Binding-site contacts:
Ligand atom CB contacts residue ARG181 of chain 1.B at 3.4 Å.
Ligand atom CA contacts residue ARG181 of chain 1.B at 3.6 Å.
Ligand atom CZ3 contacts residue ARG181 of chain 1.B at 3.7 Å.
Ligand atom CG contacts residue PRO392 of chain 1.B at 3.7 Å (hydrophobic).
Ligand atom N contacts residue PRO392 of chain 1.B at 2.9 Å (h-bond).
Ligand atom NE2 contacts residue MET391 of chain 1.B at 2.9 Å (h-bond).
Ligand atom O contacts residue PHE182 of chain 1.B at 3.6 Å.
Ligand atom CD contacts residue MET391 of chain 1.B at 3.8 Å (hydrophobic).
Ligand atom CB contacts residue MET391 of chain 1.B at 3.8 Å (hydrophobic).
Ligand atom C contacts residue MET391 of chain 1.B at 3.5 Å (hydrophobic).
Ligand atom CD2 contacts residue MET391 of chain 1.B at 3.7 Å (hydrophobic).
Ligand atom O contacts residue ARG394 of chain 1.B at 2.9 Å (salt-bridge).
Ligand atom CD1 contacts residue ARG181 of chain 1.B at 3.5 Å.
Ligand atom CA contacts residue VAL393 of chain 1.B at 3.8 Å (hydrophobic).
Ligand atom N contacts residue ARG181 of chain 1.B at 2.8 Å (salt-bridge).
Ligand atom CD1 contacts residue ARG183 of chain 1.B at 3.6 Å.
Ligand atom CD2 contacts residue PRO360 of chain 1.B at 3.8 Å (hydrophobic).
Ligand atom CB contacts residue PRO392 of chain 1.B at 3.5 Å (hydrophobic).
Ligand atom CE2 contacts residue ARG181 of chain 1.B at 3.8 Å.
Ligand atom O contacts residue VAL393 of chain 1.B at 3.7 Å.
Ligand atom CZ3 contacts residue THR179 of chain 1.B at 3.8 Å.
Ligand atom CH2 contacts residue ARG181 of chain 1.B at 3.8 Å.
Ligand atom O contacts residue MET391 of chain 1.B at 3.0 Å.
Ligand atom CD1 contacts residue SER358 of chain 1.B at 3.6 Å.
Ligand atom OE1 contacts residue VAL393 of chain 1.B at 3.3 Å.
Ligand atom CG contacts residue ARG181 of chain 1.B at 3.5 Å.
Ligand atom O contacts residue ARG181 of chain 1.B at 2.9 Å (salt-bridge).
Ligand atom CA contacts residue ARG181 of chain 1.B at 3.6 Å.
Ligand atom NE2 contacts residue PRO392 of chain 1.B at 3.2 Å (h-bond).
Ligand atom C contacts residue ARG181 of chain 1.B at 3.6 Å.
Ligand atom C contacts residue MET391 of chain 1.B at 3.5 Å (hydrophobic).
Ligand atom O contacts residue MET391 of chain 1.B at 3.2 Å.
Ligand atom OE1 contacts residue ASN334 of chain 1.B at 3.8 Å.
Ligand atom NE1 contacts residue ARG181 of chain 1.B at 3.2 Å (salt-bridge).
Ligand atom CD1 contacts residue PHE182 of chain 1.B at 3.7 Å (hydrophobic).
Ligand atom CA contacts residue PRO392 of chain 1.B at 3.7 Å (hydrophobic).
Ligand atom C contacts residue ARG394 of chain 1.B at 3.5 Å.
Ligand atom O contacts residue LEU262 of chain 1.B at 3.6 Å.
Ligand atom N contacts residue VAL393 of chain 1.B at 3.7 Å.
Ligand atom C contacts residue VAL393 of chain 1.B at 3.6 Å (hydrophobic).

Sequence of chain 1.B:
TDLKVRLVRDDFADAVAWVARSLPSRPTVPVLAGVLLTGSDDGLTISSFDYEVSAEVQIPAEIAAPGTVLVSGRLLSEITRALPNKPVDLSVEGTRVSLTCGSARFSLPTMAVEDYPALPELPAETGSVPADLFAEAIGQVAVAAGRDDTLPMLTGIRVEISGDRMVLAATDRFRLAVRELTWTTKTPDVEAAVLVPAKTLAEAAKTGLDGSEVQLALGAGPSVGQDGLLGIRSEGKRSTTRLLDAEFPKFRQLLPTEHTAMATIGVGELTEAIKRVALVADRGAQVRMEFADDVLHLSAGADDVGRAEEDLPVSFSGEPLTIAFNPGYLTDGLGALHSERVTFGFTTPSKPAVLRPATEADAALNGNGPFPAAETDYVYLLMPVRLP

A small-molecule ligand and the protein it binds are described below.
Small molecule (SMILES): CC(=O)N[C@@H](CCC(N)=O)C(=O)N[C@@H](CC(C)C)C(=O)N1CCC[C@H]1C(=O)N[C@@H](CC(C)C)C(=O)N[C@@H](Cc1c[nH]c2ccccc12)C(=O)NCC(N)=O